Binding-site contacts:
Ligand atom C7 contacts residue ASN340 of chain 1.A at 3.5 Å.
Ligand atom C3 contacts residue ASN340 of chain 1.A at 3.9 Å.
Ligand atom N2 contacts residue ASN340 of chain 1.A at 3.0 Å (h-bond).
Ligand atom C4 contacts residue ASN340 of chain 1.A at 4.4 Å.
Ligand atom C1 contacts residue ASN340 of chain 1.A at 1.5 Å.
Ligand atom C1 contacts residue TRP396 of chain 1.A at 4.2 Å (hydrophobic).
Ligand atom C8 contacts residue ASN340 of chain 1.A at 4.1 Å.
Ligand atom C5 contacts residue ASN340 of chain 1.A at 3.8 Å.
Ligand atom C8 contacts residue LYS336 of chain 1.A at 4.1 Å.
Ligand atom O7 contacts residue ASN340 of chain 1.A at 3.7 Å.
Ligand atom O5 contacts residue ASN340 of chain 1.A at 2.5 Å (h-bond).
Ligand atom O5 contacts residue TRP396 of chain 1.A at 4.5 Å.
Ligand atom C2 contacts residue ASN340 of chain 1.A at 2.5 Å.

This small molecule binds to this protein.
Small molecule (SMILES): CC(=O)N[C@@H]1[C@@H](O)[C@H](O)[C@@H](CO)O[C@H]1O

Sequence of chain 1.A:
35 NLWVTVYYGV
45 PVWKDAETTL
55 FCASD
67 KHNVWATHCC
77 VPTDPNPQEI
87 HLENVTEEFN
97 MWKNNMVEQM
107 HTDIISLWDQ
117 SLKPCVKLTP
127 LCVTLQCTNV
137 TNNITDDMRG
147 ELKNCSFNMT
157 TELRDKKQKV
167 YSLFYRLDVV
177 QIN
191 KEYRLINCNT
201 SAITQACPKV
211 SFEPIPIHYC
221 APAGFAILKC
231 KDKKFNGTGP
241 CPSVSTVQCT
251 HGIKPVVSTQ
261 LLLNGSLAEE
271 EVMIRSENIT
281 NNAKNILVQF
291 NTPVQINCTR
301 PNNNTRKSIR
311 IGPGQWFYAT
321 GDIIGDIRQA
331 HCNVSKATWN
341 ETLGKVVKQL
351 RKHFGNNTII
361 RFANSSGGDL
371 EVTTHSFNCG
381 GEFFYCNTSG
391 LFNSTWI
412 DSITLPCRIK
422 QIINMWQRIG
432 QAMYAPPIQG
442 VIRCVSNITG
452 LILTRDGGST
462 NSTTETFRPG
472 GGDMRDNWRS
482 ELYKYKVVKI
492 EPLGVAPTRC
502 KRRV